Sequence of chain 1.A:
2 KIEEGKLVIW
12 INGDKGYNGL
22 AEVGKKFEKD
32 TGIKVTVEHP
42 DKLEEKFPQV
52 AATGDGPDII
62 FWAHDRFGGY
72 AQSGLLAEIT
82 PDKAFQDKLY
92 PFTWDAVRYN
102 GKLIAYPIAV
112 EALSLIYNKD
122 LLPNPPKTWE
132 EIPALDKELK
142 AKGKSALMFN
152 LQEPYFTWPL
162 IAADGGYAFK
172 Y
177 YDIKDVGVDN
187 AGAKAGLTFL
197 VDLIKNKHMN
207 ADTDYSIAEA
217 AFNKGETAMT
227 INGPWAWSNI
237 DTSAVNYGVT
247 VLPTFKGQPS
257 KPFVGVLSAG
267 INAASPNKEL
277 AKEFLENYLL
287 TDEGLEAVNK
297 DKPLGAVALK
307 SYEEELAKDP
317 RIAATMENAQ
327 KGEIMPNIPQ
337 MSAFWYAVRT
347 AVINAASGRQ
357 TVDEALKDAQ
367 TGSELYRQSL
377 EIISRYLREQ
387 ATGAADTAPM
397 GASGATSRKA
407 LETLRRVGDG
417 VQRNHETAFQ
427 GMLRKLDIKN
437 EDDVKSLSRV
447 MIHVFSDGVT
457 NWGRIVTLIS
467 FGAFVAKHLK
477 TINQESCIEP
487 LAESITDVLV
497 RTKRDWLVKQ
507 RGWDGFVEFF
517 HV

Binding-site contacts:
Ligand atom O4 contacts residue ARG67 of chain 1.A at 2.8 Å (salt-bridge).
Ligand atom C1 contacts residue ASP15 of chain 1.A at 3.5 Å.
Ligand atom O6 contacts residue PRO155 of chain 1.A at 3.3 Å.
Ligand atom O5 contacts residue TYR156 of chain 1.A at 3.2 Å.
Ligand atom C2 contacts residue LYS16 of chain 1.A at 3.7 Å.
Ligand atom O3 contacts residue GLU112 of chain 1.A at 3.7 Å.
Ligand atom C6 contacts residue TRP341 of chain 1.A at 3.5 Å (hydrophobic).
Ligand atom O2 contacts residue TRP63 of chain 1.A at 3.5 Å (h-bond).
Ligand atom O2 contacts residue ALA64 of chain 1.A at 3.4 Å.
Ligand atom O2 contacts residue GLU112 of chain 1.A at 2.7 Å (salt-bridge).
Ligand atom O5 contacts residue ASP15 of chain 1.A at 3.9 Å.
Ligand atom C1 contacts residue LYS16 of chain 1.A at 3.7 Å.
Ligand atom C2 contacts residue GLU112 of chain 1.A at 3.4 Å.
Ligand atom C6 contacts residue TYR156 of chain 1.A at 3.8 Å (hydrophobic).
Ligand atom C2 contacts residue TRP231 of chain 1.A at 3.8 Å (hydrophobic).
Ligand atom O6 contacts residue PHE157 of chain 1.A at 3.8 Å.
Ligand atom O3 contacts residue ASP66 of chain 1.A at 2.6 Å (salt-bridge).
Ligand atom O1 contacts residue ASN13 of chain 1.A at 3.7 Å.
Ligand atom C6 contacts residue GLU154 of chain 1.A at 3.5 Å.
Ligand atom O1 contacts residue ASP15 of chain 1.A at 2.6 Å (salt-bridge).
Ligand atom O3 contacts residue ARG67 of chain 1.A at 2.9 Å (salt-bridge).
Ligand atom O6 contacts residue GLU154 of chain 1.A at 2.6 Å (salt-bridge).
Ligand atom O3 contacts residue TRP63 of chain 1.A at 3.2 Å (h-bond).
Ligand atom O4 contacts residue ARG345 of chain 1.A at 3.5 Å (salt-bridge).
Ligand atom O1 contacts residue LYS16 of chain 1.A at 3.0 Å (salt-bridge).
Ligand atom O2 contacts residue LYS16 of chain 1.A at 2.7 Å (salt-bridge).
Ligand atom O2 contacts residue MET331 of chain 1.A at 3.9 Å.
Ligand atom C2 contacts residue ASP66 of chain 1.A at 3.4 Å.
Ligand atom O3 contacts residue ALA64 of chain 1.A at 3.4 Å.
Ligand atom O3 contacts residue TRP341 of chain 1.A at 3.8 Å.
Ligand atom C4 contacts residue ARG67 of chain 1.A at 3.9 Å.
Ligand atom O6 contacts residue TYR156 of chain 1.A at 3.2 Å (h-bond).
Ligand atom O2 contacts residue ASP66 of chain 1.A at 2.6 Å (salt-bridge).
Ligand atom C1 contacts residue TRP231 of chain 1.A at 3.6 Å (hydrophobic).
Ligand atom O4 contacts residue TRP341 of chain 1.A at 4.0 Å.
Ligand atom C4 contacts residue TRP341 of chain 1.A at 3.5 Å (hydrophobic).
Ligand atom C3 contacts residue ASP66 of chain 1.A at 3.6 Å.
Ligand atom C1 contacts residue TYR156 of chain 1.A at 3.6 Å (hydrophobic).
Ligand atom C3 contacts residue TRP63 of chain 1.A at 3.5 Å (hydrophobic).
Ligand atom C6 contacts residue PRO155 of chain 1.A at 3.9 Å (hydrophobic).

The small molecule below binds the protein below.
Small molecule (SMILES): OC[C@H]1O[C@H](O[C@H]2[C@H](O)[C@@H](O)[C@@H](O)O[C@@H]2CO)[C@H](O)[C@@H](O)[C@@H]1O